Sequence of chain 2.A:
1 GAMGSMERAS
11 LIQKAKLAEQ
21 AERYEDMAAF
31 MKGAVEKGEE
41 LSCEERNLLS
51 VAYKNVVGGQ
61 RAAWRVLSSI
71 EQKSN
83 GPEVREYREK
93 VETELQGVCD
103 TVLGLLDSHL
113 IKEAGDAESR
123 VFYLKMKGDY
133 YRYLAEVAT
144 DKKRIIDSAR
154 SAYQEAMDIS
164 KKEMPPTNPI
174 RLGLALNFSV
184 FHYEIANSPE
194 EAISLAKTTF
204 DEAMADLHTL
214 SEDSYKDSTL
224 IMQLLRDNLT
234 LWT

A protein and the small-molecule ligand that binds it are described below.
Small molecule (SMILES): [H]/N=C(/N)c1cc(-c2ccccc2)c(-c2cnc[nH]2)s1

Binding-site contacts:
Ligand atom C09 contacts residue ASP102 of chain 2.A at 3.2 Å.
Ligand atom C02 contacts residue TYR133 of chain 2.A at 4.5 Å (hydrophobic).
Ligand atom C03 contacts residue ASP102 of chain 2.A at 3.4 Å.
Ligand atom C06 contacts residue ASP102 of chain 2.A at 4.3 Å.
Ligand atom N08 contacts residue ASP102 of chain 2.A at 3.8 Å.
Ligand atom C14 contacts residue ASP102 of chain 2.A at 4.2 Å.
Ligand atom C12 contacts residue GLN98 of chain 2.A at 3.8 Å.
Ligand atom C11 contacts residue ASP102 of chain 2.A at 3.0 Å.
Ligand atom C12 contacts residue LEU136 of chain 2.A at 4.4 Å (hydrophobic).
Ligand atom C17 contacts residue ILE148 of chain 2.A at 3.9 Å (hydrophobic).
Ligand atom N16 contacts residue ILE148 of chain 2.A at 4.3 Å.
Ligand atom C10 contacts residue ASP102 of chain 2.A at 2.9 Å.
Ligand atom C13 contacts residue LEU136 of chain 2.A at 3.9 Å (hydrophobic).
Ligand atom N07 contacts residue TYR133 of chain 2.A at 3.1 Å (h-bond).
Ligand atom C14 contacts residue LEU136 of chain 2.A at 3.7 Å (hydrophobic).
Ligand atom C04 contacts residue LEU136 of chain 2.A at 4.2 Å (hydrophobic).
Ligand atom C11 contacts residue GLN98 of chain 2.A at 4.2 Å.
Ligand atom C04 contacts residue LEU105 of chain 2.A at 4.5 Å (hydrophobic).
Ligand atom C13 contacts residue ILE148 of chain 2.A at 4.4 Å (hydrophobic).
Ligand atom N08 contacts residue LEU105 of chain 2.A at 3.7 Å.
Ligand atom C13 contacts residue GLN98 of chain 2.A at 4.0 Å.
Ligand atom C06 contacts residue TYR133 of chain 2.A at 4.0 Å (hydrophobic).
Ligand atom C14 contacts residue ILE148 of chain 2.A at 4.2 Å (hydrophobic).
Ligand atom N16 contacts residue ASP144 of chain 2.A at 3.9 Å.
Ligand atom C17 contacts residue ASP144 of chain 2.A at 2.9 Å.
Ligand atom N18 contacts residue ILE148 of chain 2.A at 3.7 Å.
Ligand atom C15 contacts residue ILE148 of chain 2.A at 4.4 Å (hydrophobic).
Ligand atom C12 contacts residue ASP102 of chain 2.A at 4.2 Å.
Ligand atom C06 contacts residue LEU105 of chain 2.A at 4.0 Å (hydrophobic).
Ligand atom N07 contacts residue ASP109 of chain 2.A at 4.1 Å.
Ligand atom C19 contacts residue ILE148 of chain 2.A at 4.0 Å (hydrophobic).
Ligand atom C05 contacts residue ASP102 of chain 2.A at 3.8 Å.
Ligand atom C05 contacts residue LEU105 of chain 2.A at 4.2 Å (hydrophobic).
Ligand atom S01 contacts residue TYR133 of chain 2.A at 3.5 Å (h-bond).
Ligand atom C03 contacts residue LEU136 of chain 2.A at 4.1 Å (hydrophobic).
Ligand atom C05 contacts residue TYR133 of chain 2.A at 4.1 Å (hydrophobic).
Ligand atom C09 contacts residue LEU136 of chain 2.A at 4.0 Å (hydrophobic).
Ligand atom N18 contacts residue ASP144 of chain 2.A at 3.8 Å.
Ligand atom C04 contacts residue ASP102 of chain 2.A at 2.7 Å.
Ligand atom N07 contacts residue LEU105 of chain 2.A at 4.1 Å.